Binding-site contacts:
Ligand atom O2B contacts residue SER47 of chain 1.B at 3.1 Å (h-bond).
Ligand atom N1 contacts residue THR327 of chain 1.B at 3.4 Å (h-bond).
Ligand atom O1B contacts residue LYS46 of chain 1.B at 2.6 Å (salt-bridge).
Ligand atom PB contacts residue MG1 of chain 1.E at 3.2 Å.
Ligand atom O1A contacts residue SER47 of chain 1.B at 3.2 Å (h-bond).
Ligand atom N2 contacts residue LEU273 of chain 1.B at 3.2 Å.
Ligand atom O6 contacts residue CYS325 of chain 1.B at 3.5 Å.
Ligand atom O4' contacts residue LYS270 of chain 1.B at 3.2 Å (salt-bridge).
Ligand atom O3G contacts residue GLY202 of chain 1.B at 3.5 Å.
Ligand atom O3' contacts residue ARG176 of chain 1.B at 2.9 Å (salt-bridge).
Ligand atom O5' contacts residue THR48 of chain 1.B at 3.5 Å (h-bond).
Ligand atom O3' contacts residue ARG178 of chain 1.B at 3.0 Å.
Ligand atom N2 contacts residue ARG176 of chain 1.B at 3.5 Å (salt-bridge).
Ligand atom C2 contacts residue THR327 of chain 1.B at 3.5 Å.
Ligand atom O1B contacts residue SER44 of chain 1.B at 3.4 Å (h-bond).
Ligand atom O1B contacts residue GLY45 of chain 1.B at 3.3 Å (h-bond).
Ligand atom N3 contacts residue THR327 of chain 1.B at 3.5 Å.
Ligand atom N7 contacts residue ASN269 of chain 1.B at 3.0 Å (h-bond).
Ligand atom C8 contacts residue THR48 of chain 1.B at 3.5 Å.
Ligand atom O1A contacts residue GLY45 of chain 1.B at 3.2 Å.
Ligand atom O2' contacts residue LEU175 of chain 1.B at 2.9 Å (h-bond).
Ligand atom O6 contacts residue LYS270 of chain 1.B at 3.2 Å (salt-bridge).
Ligand atom O3G contacts residue GLY203 of chain 1.B at 2.5 Å (h-bond).
Ligand atom O2B contacts residue MG1 of chain 1.E at 2.0 Å.
Ligand atom O1A contacts residue THR48 of chain 1.B at 2.7 Å (h-bond).
Ligand atom O2' contacts residue ARG176 of chain 1.B at 2.8 Å (salt-bridge).
Ligand atom N1 contacts residue ASP272 of chain 1.B at 3.2 Å (salt-bridge).
Ligand atom O3' contacts residue THR177 of chain 1.B at 2.8 Å (h-bond).
Ligand atom O3A contacts residue GLU43 of chain 1.B at 3.3 Å.
Ligand atom PG contacts residue MG1 of chain 1.E at 3.3 Å.
Ligand atom N2 contacts residue ASP272 of chain 1.B at 2.7 Å (salt-bridge).
Ligand atom O2' contacts residue SER151 of chain 1.B at 3.2 Å (h-bond).
Ligand atom O6 contacts residue ALA326 of chain 1.B at 2.7 Å (h-bond).
Ligand atom O3G contacts residue LYS46 of chain 1.B at 3.2 Å (salt-bridge).
Ligand atom O3A contacts residue GLY45 of chain 1.B at 3.1 Å (h-bond).
Ligand atom O3B contacts residue GLU43 of chain 1.B at 2.7 Å (salt-bridge).
Ligand atom C3' contacts residue THR177 of chain 1.B at 3.5 Å.
Ligand atom O2G contacts residue THR181 of chain 1.B at 2.8 Å (h-bond).
Ligand atom O6 contacts residue ASN269 of chain 1.B at 2.6 Å (h-bond).
Ligand atom O2G contacts residue MG1 of chain 1.E at 2.1 Å.

The protein below binds the small molecule below.
Small molecule (SMILES): Nc1nc2c(ncn2[C@@H]2O[C@H](CO[P](=O)(O)O[P](=O)(O)OP(O)(O)=S)[C@@H](O)[C@H]2O)c(=O)[nH]1

Sequence of chain 1.B:
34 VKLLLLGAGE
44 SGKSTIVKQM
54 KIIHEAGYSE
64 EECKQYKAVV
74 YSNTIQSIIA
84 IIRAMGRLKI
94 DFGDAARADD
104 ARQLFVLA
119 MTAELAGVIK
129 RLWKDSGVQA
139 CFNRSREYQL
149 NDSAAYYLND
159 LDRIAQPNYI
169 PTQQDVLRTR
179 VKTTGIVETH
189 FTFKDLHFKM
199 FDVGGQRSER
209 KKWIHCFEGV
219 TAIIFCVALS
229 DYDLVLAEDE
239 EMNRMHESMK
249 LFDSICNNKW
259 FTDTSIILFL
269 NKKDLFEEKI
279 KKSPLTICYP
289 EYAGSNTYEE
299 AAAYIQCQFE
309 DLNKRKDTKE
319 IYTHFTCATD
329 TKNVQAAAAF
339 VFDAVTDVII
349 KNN